A small-molecule ligand and the protein it binds are described below.
Small molecule (SMILES): CN(C)[C@@H]1C(O)=C(C(N)=O)C(=O)[C@@]2(O)C(O)=C3C(=O)c4c(O)ccc(Cl)c4[C@@](C)(O)[C@H]3C[C@@H]12

Binding-site contacts:
Ligand atom O2' contacts residue ASN236 of chain 1.D at 4.0 Å.
Ligand atom O10 contacts residue ASP71 of chain 1.D at 3.4 Å (salt-bridge).
Ligand atom C5B contacts residue ARG223 of chain 1.D at 3.4 Å.
Ligand atom C6' contacts residue PHE329 of chain 1.D at 3.8 Å (hydrophobic).
Ligand atom C4D contacts residue SER248 of chain 1.D at 3.8 Å.
Ligand atom C2 contacts residue PHE234 of chain 1.D at 3.7 Å (hydrophobic).
Ligand atom O11 contacts residue ASP71 of chain 1.D at 3.6 Å (salt-bridge).
Ligand atom C6' contacts residue MET385 of chain 1.D at 4.0 Å (hydrophobic).
Ligand atom O11 contacts residue ARG223 of chain 1.D at 3.1 Å (salt-bridge).
Ligand atom O4B contacts residue FAD1 of chain 1.S at 3.1 Å (h-bond).
Ligand atom O6 contacts residue MET225 of chain 1.D at 3.6 Å.
Ligand atom O3 contacts residue GLN202 of chain 1.D at 3.2 Å (h-bond).
Ligand atom O2' contacts residue HIS244 of chain 1.D at 3.5 Å (h-bond).
Ligand atom C12 contacts residue FAD1 of chain 1.S at 3.6 Å.
Ligand atom O12 contacts residue ARG223 of chain 1.D at 3.0 Å (salt-bridge).
Ligand atom C4' contacts residue PRO328 of chain 1.D at 3.2 Å (hydrophobic).
Ligand atom O3 contacts residue GLY246 of chain 1.D at 3.5 Å.
Ligand atom O6 contacts residue ARG223 of chain 1.D at 3.6 Å.
Ligand atom C5 contacts residue PRO328 of chain 1.D at 3.9 Å (hydrophobic).
Ligand atom O3 contacts residue PHE234 of chain 1.D at 3.8 Å.
Ligand atom O1 contacts residue ARG223 of chain 1.D at 2.8 Å (salt-bridge).
Ligand atom C4A contacts residue PRO328 of chain 1.D at 3.8 Å (hydrophobic).
Ligand atom O12 contacts residue FAD1 of chain 1.S at 3.0 Å (h-bond).
Ligand atom C4D contacts residue PHE234 of chain 1.D at 3.6 Å (hydrophobic).
Ligand atom O2' contacts residue PHE234 of chain 1.D at 3.6 Å.
Ligand atom CL7 contacts residue MET385 of chain 1.D at 3.8 Å.
Ligand atom O2' contacts residue ALA235 of chain 1.D at 3.7 Å.
Ligand atom O2' contacts residue PHE245 of chain 1.D at 4.0 Å.
Ligand atom O11 contacts residue FAD1 of chain 1.S at 3.6 Å.
Ligand atom C5A contacts residue PRO328 of chain 1.D at 3.8 Å (hydrophobic).
Ligand atom C12 contacts residue ARG223 of chain 1.D at 3.2 Å.
Ligand atom C6' contacts residue PHE234 of chain 1.D at 3.8 Å (hydrophobic).
Ligand atom N2' contacts residue HIS244 of chain 1.D at 3.7 Å.
Ligand atom C11 contacts residue ARG223 of chain 1.D at 3.3 Å.
Ligand atom C4 contacts residue PHE234 of chain 1.D at 3.8 Å (hydrophobic).
Ligand atom C1 contacts residue ARG223 of chain 1.D at 3.8 Å.
Ligand atom C4D contacts residue GLN202 of chain 1.D at 3.7 Å.
Ligand atom C5 contacts residue PHE234 of chain 1.D at 3.9 Å (hydrophobic).
Ligand atom C3 contacts residue PHE234 of chain 1.D at 3.6 Å (hydrophobic).
Ligand atom O2' contacts residue GLY246 of chain 1.D at 3.7 Å.

Sequence of chain 1.D:
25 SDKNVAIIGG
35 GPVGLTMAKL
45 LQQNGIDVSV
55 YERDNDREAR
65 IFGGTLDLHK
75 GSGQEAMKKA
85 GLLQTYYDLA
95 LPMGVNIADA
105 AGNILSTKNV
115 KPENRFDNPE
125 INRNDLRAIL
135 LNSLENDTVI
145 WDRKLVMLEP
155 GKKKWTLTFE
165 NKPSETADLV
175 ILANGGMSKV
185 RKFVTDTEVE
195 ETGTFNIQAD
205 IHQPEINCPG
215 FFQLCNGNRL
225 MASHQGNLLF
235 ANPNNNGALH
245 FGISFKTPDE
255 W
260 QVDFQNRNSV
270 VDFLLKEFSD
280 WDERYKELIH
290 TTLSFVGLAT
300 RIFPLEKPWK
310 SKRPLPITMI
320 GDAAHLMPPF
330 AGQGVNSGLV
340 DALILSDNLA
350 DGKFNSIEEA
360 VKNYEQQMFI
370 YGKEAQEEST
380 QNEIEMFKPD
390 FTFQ